Binding-site contacts:
Ligand atom O5 contacts residue ASN616 of chain 1.B at 2.4 Å (h-bond).
Ligand atom C5 contacts residue ASN616 of chain 1.B at 3.7 Å.
Ligand atom C8 contacts residue ASN616 of chain 1.B at 4.2 Å.
Ligand atom C3 contacts residue ASN616 of chain 1.B at 3.7 Å.
Ligand atom C2 contacts residue ASN616 of chain 1.B at 2.3 Å.
Ligand atom C4 contacts residue ASN616 of chain 1.B at 4.2 Å.
Ligand atom O7 contacts residue ASN616 of chain 1.B at 2.8 Å (h-bond).
Ligand atom C7 contacts residue ASN616 of chain 1.B at 2.9 Å.
Ligand atom C1 contacts residue ASN616 of chain 1.B at 1.4 Å.
Ligand atom N2 contacts residue ASN616 of chain 1.B at 2.7 Å (h-bond).

Sequence of chain 1.B:
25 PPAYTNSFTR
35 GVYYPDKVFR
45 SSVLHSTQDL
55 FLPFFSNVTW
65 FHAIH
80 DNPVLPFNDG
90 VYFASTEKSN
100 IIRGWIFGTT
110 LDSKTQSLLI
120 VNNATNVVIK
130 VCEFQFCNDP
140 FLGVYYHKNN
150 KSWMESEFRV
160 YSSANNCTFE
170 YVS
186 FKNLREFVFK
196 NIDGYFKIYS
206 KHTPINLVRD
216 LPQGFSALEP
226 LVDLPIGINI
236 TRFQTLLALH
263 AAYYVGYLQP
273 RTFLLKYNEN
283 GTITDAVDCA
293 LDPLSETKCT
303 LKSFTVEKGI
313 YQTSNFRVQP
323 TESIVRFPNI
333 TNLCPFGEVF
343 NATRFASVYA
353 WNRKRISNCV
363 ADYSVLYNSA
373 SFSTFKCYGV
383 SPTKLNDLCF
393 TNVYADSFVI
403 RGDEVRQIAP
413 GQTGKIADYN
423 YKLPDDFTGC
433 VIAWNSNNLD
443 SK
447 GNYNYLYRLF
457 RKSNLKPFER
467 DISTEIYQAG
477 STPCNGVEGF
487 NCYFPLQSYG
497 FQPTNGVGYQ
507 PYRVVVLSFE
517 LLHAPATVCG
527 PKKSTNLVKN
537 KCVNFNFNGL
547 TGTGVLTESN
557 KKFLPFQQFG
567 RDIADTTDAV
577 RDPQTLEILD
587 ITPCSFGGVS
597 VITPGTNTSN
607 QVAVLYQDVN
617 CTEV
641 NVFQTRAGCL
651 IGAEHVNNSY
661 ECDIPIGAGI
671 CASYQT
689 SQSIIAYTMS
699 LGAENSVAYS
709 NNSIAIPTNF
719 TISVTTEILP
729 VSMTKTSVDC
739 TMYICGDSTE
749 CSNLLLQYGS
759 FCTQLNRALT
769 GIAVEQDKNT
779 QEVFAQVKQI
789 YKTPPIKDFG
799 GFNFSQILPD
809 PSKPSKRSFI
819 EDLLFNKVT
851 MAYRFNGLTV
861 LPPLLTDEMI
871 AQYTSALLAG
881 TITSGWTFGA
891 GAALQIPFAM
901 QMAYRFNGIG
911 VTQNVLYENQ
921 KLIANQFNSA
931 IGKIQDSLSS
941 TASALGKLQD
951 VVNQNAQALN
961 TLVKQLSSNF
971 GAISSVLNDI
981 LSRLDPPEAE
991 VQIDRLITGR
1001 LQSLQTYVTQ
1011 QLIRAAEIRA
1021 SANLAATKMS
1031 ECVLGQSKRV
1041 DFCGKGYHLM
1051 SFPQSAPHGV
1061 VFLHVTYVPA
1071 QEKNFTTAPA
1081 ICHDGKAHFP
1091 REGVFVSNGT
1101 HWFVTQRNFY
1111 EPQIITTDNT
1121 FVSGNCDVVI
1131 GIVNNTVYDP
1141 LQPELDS

The small molecule below binds the protein below.
Small molecule (SMILES): CC(=O)N[C@@H]1[C@@H](O)[C@H](O)[C@@H](CO)O[C@H]1O